The protein below binds the small molecule below.
Small molecule (SMILES): CC(=O)N[C@@H]1[C@@H](O)[C@H](O)[C@@H](CO)O[C@H]1O

Sequence of chain 1.B:
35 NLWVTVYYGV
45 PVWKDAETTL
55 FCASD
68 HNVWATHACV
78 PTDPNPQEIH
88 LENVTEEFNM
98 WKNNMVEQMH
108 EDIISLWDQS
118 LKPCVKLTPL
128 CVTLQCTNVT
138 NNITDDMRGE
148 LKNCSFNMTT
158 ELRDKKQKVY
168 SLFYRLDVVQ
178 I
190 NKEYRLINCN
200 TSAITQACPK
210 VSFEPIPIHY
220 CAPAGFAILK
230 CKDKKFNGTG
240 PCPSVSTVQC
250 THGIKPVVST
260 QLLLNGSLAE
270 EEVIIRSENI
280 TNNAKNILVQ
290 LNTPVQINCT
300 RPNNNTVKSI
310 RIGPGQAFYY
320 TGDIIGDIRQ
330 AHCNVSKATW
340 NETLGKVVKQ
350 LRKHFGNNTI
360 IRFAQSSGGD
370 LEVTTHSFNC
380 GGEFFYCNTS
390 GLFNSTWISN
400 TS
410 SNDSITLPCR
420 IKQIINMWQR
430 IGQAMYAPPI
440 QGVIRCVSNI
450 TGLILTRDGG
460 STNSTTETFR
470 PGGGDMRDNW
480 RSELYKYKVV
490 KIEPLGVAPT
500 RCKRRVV

Binding-site contacts:
Ligand atom O7 contacts residue ASN154 of chain 1.B at 4.0 Å.
Ligand atom O5 contacts residue ASN154 of chain 1.B at 2.4 Å (h-bond).
Ligand atom O7 contacts residue SER152 of chain 1.B at 4.5 Å.
Ligand atom C7 contacts residue ASN154 of chain 1.B at 3.6 Å.
Ligand atom C5 contacts residue ASN154 of chain 1.B at 3.8 Å.
Ligand atom N2 contacts residue LYS165 of chain 1.B at 4.3 Å.
Ligand atom O7 contacts residue GLN132 of chain 1.B at 4.0 Å.
Ligand atom C7 contacts residue PHE153 of chain 1.B at 4.3 Å (hydrophobic).
Ligand atom C8 contacts residue PHE153 of chain 1.B at 3.5 Å (hydrophobic).
Ligand atom C8 contacts residue LYS165 of chain 1.B at 4.3 Å.
Ligand atom C7 contacts residue GLN132 of chain 1.B at 4.4 Å.
Ligand atom C8 contacts residue ASN154 of chain 1.B at 4.0 Å.
Ligand atom O7 contacts residue PHE153 of chain 1.B at 4.4 Å.
Ligand atom C8 contacts residue SER152 of chain 1.B at 3.4 Å.
Ligand atom C2 contacts residue ASN154 of chain 1.B at 2.5 Å.
Ligand atom C4 contacts residue ASN154 of chain 1.B at 4.3 Å.
Ligand atom C8 contacts residue GLN132 of chain 1.B at 4.2 Å.
Ligand atom C1 contacts residue ASN154 of chain 1.B at 1.5 Å.
Ligand atom N2 contacts residue ASN154 of chain 1.B at 3.0 Å (h-bond).
Ligand atom C3 contacts residue ASN154 of chain 1.B at 3.9 Å.
Ligand atom C7 contacts residue SER152 of chain 1.B at 4.5 Å.